Sequence of chain 4.A:
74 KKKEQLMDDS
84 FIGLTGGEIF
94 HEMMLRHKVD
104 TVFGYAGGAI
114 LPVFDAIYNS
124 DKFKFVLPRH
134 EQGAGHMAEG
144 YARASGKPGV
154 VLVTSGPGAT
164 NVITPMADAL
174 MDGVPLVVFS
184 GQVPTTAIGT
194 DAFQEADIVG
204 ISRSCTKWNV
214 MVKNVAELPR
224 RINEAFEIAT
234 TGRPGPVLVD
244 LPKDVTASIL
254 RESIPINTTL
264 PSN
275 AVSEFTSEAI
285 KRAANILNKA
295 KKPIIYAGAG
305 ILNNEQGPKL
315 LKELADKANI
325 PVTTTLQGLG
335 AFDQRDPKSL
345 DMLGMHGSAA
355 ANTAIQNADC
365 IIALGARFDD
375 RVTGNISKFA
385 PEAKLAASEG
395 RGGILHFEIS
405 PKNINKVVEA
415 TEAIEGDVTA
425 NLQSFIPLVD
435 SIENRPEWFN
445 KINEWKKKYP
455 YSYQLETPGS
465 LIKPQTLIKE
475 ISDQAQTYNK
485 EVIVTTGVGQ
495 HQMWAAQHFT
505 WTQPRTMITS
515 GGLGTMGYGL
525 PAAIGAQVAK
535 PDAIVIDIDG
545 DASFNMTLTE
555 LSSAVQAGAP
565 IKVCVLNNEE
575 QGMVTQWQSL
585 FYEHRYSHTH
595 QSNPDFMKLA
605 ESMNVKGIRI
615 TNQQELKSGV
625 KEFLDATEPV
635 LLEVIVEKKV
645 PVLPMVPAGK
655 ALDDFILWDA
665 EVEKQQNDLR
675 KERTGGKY

Binding-site contacts:
Ligand atom OAT contacts residue GLY111 of chain 1.A at 3.4 Å.
Ligand atom OAS contacts residue ARG375 of chain 4.A at 2.9 Å (salt-bridge).
Ligand atom NAO contacts residue TRP581 of chain 4.A at 3.3 Å (h-bond).
Ligand atom NAQ contacts residue GLY111 of chain 1.A at 3.5 Å.
Ligand atom CAA contacts residue FAD1 of chain 4.B at 3.5 Å.
Ligand atom CAW contacts residue ARG375 of chain 4.A at 3.2 Å.
Ligand atom OAD contacts residue ARG375 of chain 4.A at 3.1 Å (salt-bridge).
Ligand atom CAL contacts residue PHE196 of chain 1.A at 3.1 Å (hydrophobic).
Ligand atom CAB contacts residue VAL578 of chain 4.A at 3.5 Å (hydrophobic).
Ligand atom CAB contacts residue MET577 of chain 4.A at 3.6 Å (hydrophobic).
Ligand atom CAJ contacts residue PHE196 of chain 1.A at 3.2 Å (hydrophobic).
Ligand atom OAS contacts residue MET349 of chain 4.A at 3.5 Å (h-bond).
Ligand atom FAG contacts residue GLY111 of chain 1.A at 3.5 Å.
Ligand atom OAT contacts residue TRP581 of chain 4.A at 3.5 Å.
Ligand atom CAN contacts residue ARG375 of chain 4.A at 3.7 Å.
Ligand atom OAU contacts residue ARG375 of chain 4.A at 2.8 Å (salt-bridge).
Ligand atom CAZ contacts residue TRP581 of chain 4.A at 3.4 Å (hydrophobic).
Ligand atom NAP contacts residue ARG375 of chain 4.A at 3.0 Å (salt-bridge).
Ligand atom CAA contacts residue MET349 of chain 4.A at 3.6 Å (hydrophobic).
Ligand atom OAD contacts residue ALA652 of chain 4.A at 3.3 Å.
Ligand atom OAC contacts residue LYS246 of chain 1.A at 3.3 Å (salt-bridge).
Ligand atom FAG contacts residue LYS246 of chain 1.A at 3.4 Å.
Ligand atom CAL contacts residue VAL186 of chain 1.A at 3.5 Å (hydrophobic).
Ligand atom FAI contacts residue PHE196 of chain 1.A at 3.7 Å.
Ligand atom NAO contacts residue MET577 of chain 4.A at 3.4 Å.
Ligand atom CAX contacts residue TRP581 of chain 4.A at 3.6 Å (hydrophobic).
Ligand atom NAR contacts residue LYS246 of chain 1.A at 3.0 Å (salt-bridge).
Ligand atom FAH contacts residue ALA112 of chain 1.A at 3.3 Å.
Ligand atom CAV contacts residue TRP581 of chain 4.A at 3.3 Å (hydrophobic).
Ligand atom CAK contacts residue ASP374 of chain 4.A at 3.6 Å.
Ligand atom OAS contacts residue PHE196 of chain 1.A at 3.5 Å.
Ligand atom FAE contacts residue ALA652 of chain 4.A at 3.5 Å.
Ligand atom CAJ contacts residue VAL186 of chain 1.A at 3.6 Å (hydrophobic).
Ligand atom FAE contacts residue ARG375 of chain 4.A at 3.1 Å.
Ligand atom CAM contacts residue TRP581 of chain 4.A at 3.6 Å (hydrophobic).
Ligand atom NAQ contacts residue TRP581 of chain 4.A at 3.4 Å.
Ligand atom CBB contacts residue TRP581 of chain 4.A at 3.2 Å (hydrophobic).
Ligand atom NAP contacts residue TRP581 of chain 4.A at 3.4 Å.
Ligand atom FAG contacts residue ALA112 of chain 1.A at 3.5 Å.
Ligand atom NBD contacts residue TRP581 of chain 4.A at 3.4 Å.

Sequence of chain 1.A:
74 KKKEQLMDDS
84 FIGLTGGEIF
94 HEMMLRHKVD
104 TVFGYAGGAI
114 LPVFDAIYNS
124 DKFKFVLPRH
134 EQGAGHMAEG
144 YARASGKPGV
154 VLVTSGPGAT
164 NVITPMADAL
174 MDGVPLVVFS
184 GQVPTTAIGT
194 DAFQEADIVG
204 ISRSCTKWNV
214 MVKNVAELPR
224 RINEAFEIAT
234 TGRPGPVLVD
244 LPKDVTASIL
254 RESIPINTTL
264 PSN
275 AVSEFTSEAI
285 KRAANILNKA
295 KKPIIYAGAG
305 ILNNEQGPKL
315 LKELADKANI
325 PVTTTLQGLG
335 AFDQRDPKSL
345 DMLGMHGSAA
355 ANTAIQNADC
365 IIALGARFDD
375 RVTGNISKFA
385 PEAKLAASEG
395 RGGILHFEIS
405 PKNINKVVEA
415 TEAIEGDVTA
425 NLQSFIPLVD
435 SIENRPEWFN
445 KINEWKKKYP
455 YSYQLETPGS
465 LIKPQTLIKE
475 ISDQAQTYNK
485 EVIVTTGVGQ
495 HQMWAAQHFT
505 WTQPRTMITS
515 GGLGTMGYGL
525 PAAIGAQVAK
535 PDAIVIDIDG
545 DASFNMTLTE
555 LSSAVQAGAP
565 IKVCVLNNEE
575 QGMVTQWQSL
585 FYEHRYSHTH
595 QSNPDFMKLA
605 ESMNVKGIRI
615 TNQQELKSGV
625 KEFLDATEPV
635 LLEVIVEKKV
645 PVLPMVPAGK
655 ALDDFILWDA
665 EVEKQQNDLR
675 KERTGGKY

The protein below binds the small molecule below.
Small molecule (SMILES): COc1cnc(OC)n2nc(NS(=O)(=O)c3c(OCC(F)F)cccc3C(F)(F)F)nc12